Sequence of chain 1.A:
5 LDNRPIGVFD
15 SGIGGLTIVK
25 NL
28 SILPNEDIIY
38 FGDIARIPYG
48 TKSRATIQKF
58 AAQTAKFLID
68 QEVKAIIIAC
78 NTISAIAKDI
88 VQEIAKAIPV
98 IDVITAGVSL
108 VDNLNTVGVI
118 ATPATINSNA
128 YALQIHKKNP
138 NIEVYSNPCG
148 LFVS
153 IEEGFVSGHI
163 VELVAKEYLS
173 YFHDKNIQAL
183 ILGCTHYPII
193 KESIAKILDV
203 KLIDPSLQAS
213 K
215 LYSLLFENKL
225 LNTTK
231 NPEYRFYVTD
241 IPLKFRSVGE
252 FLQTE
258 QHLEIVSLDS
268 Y

The protein below binds the small molecule below.
Small molecule (SMILES): N[C@H](CCC(=O)O)C(=O)O

Binding-site contacts:
Ligand atom CD contacts residue CYS77 of chain 1.A at 3.8 Å (hydrophobic).
Ligand atom CA contacts residue HIS188 of chain 1.A at 4.1 Å.
Ligand atom OXT contacts residue PRO45 of chain 1.A at 3.5 Å.
Ligand atom N contacts residue SER15 of chain 1.A at 2.8 Å (h-bond).
Ligand atom CG contacts residue CYS77 of chain 1.A at 3.8 Å (hydrophobic).
Ligand atom C contacts residue PRO45 of chain 1.A at 4.0 Å (hydrophobic).
Ligand atom CD contacts residue CYS186 of chain 1.A at 3.6 Å (hydrophobic).
Ligand atom CG contacts residue THR187 of chain 1.A at 3.3 Å.
Ligand atom O contacts residue ILE44 of chain 1.A at 4.0 Å.
Ligand atom C contacts residue SER15 of chain 1.A at 3.9 Å.
Ligand atom OE1 contacts residue ASN78 of chain 1.A at 3.7 Å.
Ligand atom N contacts residue GLY16 of chain 1.A at 3.2 Å (h-bond).
Ligand atom CA contacts residue SER15 of chain 1.A at 3.6 Å.
Ligand atom CB contacts residue THR119 of chain 1.A at 4.1 Å.
Ligand atom C contacts residue GLY47 of chain 1.A at 3.7 Å.
Ligand atom O contacts residue SER15 of chain 1.A at 3.4 Å (h-bond).
Ligand atom CB contacts residue THR79 of chain 1.A at 3.8 Å.
Ligand atom OE1 contacts residue THR79 of chain 1.A at 2.8 Å (h-bond).
Ligand atom CG contacts residue SER15 of chain 1.A at 4.1 Å.
Ligand atom O contacts residue GLY47 of chain 1.A at 3.8 Å.
Ligand atom OE2 contacts residue CYS186 of chain 1.A at 3.4 Å.
Ligand atom O contacts residue TYR46 of chain 1.A at 2.7 Å (h-bond).
Ligand atom CD contacts residue THR79 of chain 1.A at 3.9 Å.
Ligand atom OXT contacts residue TYR46 of chain 1.A at 3.5 Å (h-bond).
Ligand atom CD contacts residue THR187 of chain 1.A at 3.7 Å.
Ligand atom OXT contacts residue GLY47 of chain 1.A at 2.9 Å (h-bond).
Ligand atom OE2 contacts residue ASN78 of chain 1.A at 2.9 Å (h-bond).
Ligand atom OE2 contacts residue CYS77 of chain 1.A at 3.8 Å.
Ligand atom N contacts residue HIS188 of chain 1.A at 3.8 Å.
Ligand atom CB contacts residue SER15 of chain 1.A at 3.7 Å.
Ligand atom CG contacts residue CYS186 of chain 1.A at 3.8 Å (hydrophobic).
Ligand atom CD contacts residue ASN78 of chain 1.A at 3.5 Å.
Ligand atom CB contacts residue CYS77 of chain 1.A at 3.9 Å (hydrophobic).
Ligand atom O contacts residue PRO45 of chain 1.A at 3.4 Å.
Ligand atom OE2 contacts residue THR187 of chain 1.A at 2.9 Å (h-bond).
Ligand atom C contacts residue TYR46 of chain 1.A at 3.5 Å (hydrophobic).
Ligand atom OE1 contacts residue CYS186 of chain 1.A at 3.9 Å.
Ligand atom OXT contacts residue THR119 of chain 1.A at 4.1 Å.
Ligand atom OE1 contacts residue THR119 of chain 1.A at 3.8 Å.
Ligand atom OE1 contacts residue CYS77 of chain 1.A at 3.9 Å.